Binding-site contacts:
Ligand atom O3 contacts residue TRP88 of chain 1.A at 4.0 Å.
Ligand atom O4 contacts residue TYR76 of chain 1.A at 3.9 Å.
Ligand atom C2 contacts residue TYR76 of chain 1.A at 3.5 Å (hydrophobic).
Ligand atom C6 contacts residue GLU19 of chain 1.A at 3.6 Å.
Ligand atom O2 contacts residue LYS37 of chain 1.A at 3.7 Å.
Ligand atom O3 contacts residue TRP5 of chain 1.A at 3.8 Å.
Ligand atom O6 contacts residue VAL40 of chain 1.A at 3.9 Å.
Ligand atom C6 contacts residue TYR31 of chain 1.A at 3.9 Å (hydrophobic).
Ligand atom C3 contacts residue TYR86 of chain 1.A at 3.9 Å (hydrophobic).
Ligand atom C6 contacts residue TRP88 of chain 1.A at 3.7 Å (hydrophobic).
Ligand atom C4 contacts residue TRP88 of chain 1.A at 3.8 Å (hydrophobic).
Ligand atom O3 contacts residue GLU23 of chain 1.A at 2.6 Å (salt-bridge).
Ligand atom O3 contacts residue TYR86 of chain 1.A at 2.7 Å (h-bond).
Ligand atom O4 contacts residue TYR86 of chain 1.A at 3.7 Å.
Ligand atom O6 contacts residue TYR31 of chain 1.A at 3.9 Å.
Ligand atom C3 contacts residue TYR33 of chain 1.A at 3.7 Å (hydrophobic).
Ligand atom O2 contacts residue TYR31 of chain 1.A at 3.2 Å.
Ligand atom O6 contacts residue LYS37 of chain 1.A at 3.8 Å.
Ligand atom O6 contacts residue GLU19 of chain 1.A at 2.9 Å (salt-bridge).
Ligand atom C6 contacts residue HIS42 of chain 1.A at 3.7 Å.
Ligand atom O3 contacts residue LYS37 of chain 1.A at 2.9 Å (salt-bridge).
Ligand atom O5 contacts residue TYR33 of chain 1.A at 3.4 Å (h-bond).
Ligand atom O5 contacts residue TYR76 of chain 1.A at 3.3 Å (h-bond).
Ligand atom C5 contacts residue TYR33 of chain 1.A at 3.9 Å (hydrophobic).
Ligand atom C5 contacts residue TYR76 of chain 1.A at 4.0 Å (hydrophobic).
Ligand atom C4 contacts residue TYR76 of chain 1.A at 3.7 Å (hydrophobic).
Ligand atom O6 contacts residue TYR33 of chain 1.A at 4.0 Å.
Ligand atom C4 contacts residue HIS42 of chain 1.A at 3.6 Å.
Ligand atom C5 contacts residue TRP88 of chain 1.A at 3.9 Å (hydrophobic).
Ligand atom C6 contacts residue VAL40 of chain 1.A at 3.7 Å (hydrophobic).
Ligand atom C3 contacts residue GLU23 of chain 1.A at 3.5 Å.
Ligand atom C3 contacts residue TRP88 of chain 1.A at 3.9 Å (hydrophobic).
Ligand atom O3 contacts residue TYR31 of chain 1.A at 3.7 Å.
Ligand atom O4 contacts residue HIS42 of chain 1.A at 2.7 Å (h-bond).
Ligand atom O2 contacts residue GLU23 of chain 1.A at 3.9 Å.
Ligand atom O4 contacts residue TYR76 of chain 1.A at 2.6 Å (h-bond).
Ligand atom O4 contacts residue TYR33 of chain 1.A at 3.6 Å.
Ligand atom C2 contacts residue TYR31 of chain 1.A at 4.0 Å (hydrophobic).
Ligand atom C1 contacts residue TRP5 of chain 1.A at 3.8 Å (hydrophobic).
Ligand atom C1 contacts residue TYR76 of chain 1.A at 3.8 Å (hydrophobic).

The protein below binds the small molecule below.
Small molecule (SMILES): OC[C@H]1O[C@@H](O[C@H]2[C@H](O)[C@@H](O)[C@H](O)O[C@@H]2CO)[C@H](O)[C@@H](O)[C@H]1O

Sequence of chain 1.A:
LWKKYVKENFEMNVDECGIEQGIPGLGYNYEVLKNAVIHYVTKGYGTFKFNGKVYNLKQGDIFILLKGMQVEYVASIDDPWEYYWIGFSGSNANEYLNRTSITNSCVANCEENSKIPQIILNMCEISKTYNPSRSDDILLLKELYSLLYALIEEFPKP